A protein and the small-molecule ligand that binds it are described below.
Small molecule (SMILES): CO[C@H](c1ccccc1)c1nc2cc(F)c(F)cc2n1[C@H](C(=O)NC1CCCCC1)C1CCCCC1

Binding-site contacts:
Ligand atom C5 contacts residue TYR130 of chain 1.A at 3.7 Å (hydrophobic).
Ligand atom C21 contacts residue MET89 of chain 1.A at 3.6 Å (hydrophobic).
Ligand atom C3 contacts residue ILE34 of chain 1.A at 3.6 Å (hydrophobic).
Ligand atom C14 contacts residue TYR130 of chain 1.A at 3.8 Å (hydrophobic).
Ligand atom C6 contacts residue SER93 of chain 1.A at 3.6 Å.
Ligand atom F19 contacts residue ILE96 of chain 1.A at 3.7 Å.
Ligand atom C30 contacts residue MET126 of chain 1.A at 3.6 Å (hydrophobic).
Ligand atom C33 contacts residue TRP215 of chain 1.A at 3.4 Å (hydrophobic).
Ligand atom C15 contacts residue ASN44 of chain 1.A at 3.6 Å.
Ligand atom F20 contacts residue THR31 of chain 1.A at 3.8 Å.
Ligand atom C18 contacts residue HIS55 of chain 1.A at 3.6 Å.
Ligand atom C36 contacts residue PHE90 of chain 1.A at 3.6 Å (hydrophobic).
Ligand atom C36 contacts residue SER93 of chain 1.A at 3.3 Å.
Ligand atom C32 contacts residue ILE118 of chain 1.A at 3.6 Å (hydrophobic).
Ligand atom C9 contacts residue TYR130 of chain 1.A at 3.6 Å (hydrophobic).
Ligand atom F20 contacts residue ILE34 of chain 1.A at 3.4 Å.
Ligand atom C5 contacts residue SER93 of chain 1.A at 3.8 Å.
Ligand atom N13 contacts residue LEU48 of chain 1.A at 3.8 Å.
Ligand atom F20 contacts residue ILE30 of chain 1.A at 3.5 Å.
Ligand atom F19 contacts residue LEU109 of chain 1.A at 3.7 Å.
Ligand atom C23 contacts residue SER93 of chain 1.A at 3.5 Å.
Ligand atom C18 contacts residue MET89 of chain 1.A at 3.7 Å (hydrophobic).
Ligand atom C31 contacts residue ILE113 of chain 1.A at 3.7 Å (hydrophobic).
Ligand atom C30 contacts residue ILE113 of chain 1.A at 3.5 Å (hydrophobic).
Ligand atom C6 contacts residue ILE113 of chain 1.A at 3.7 Å (hydrophobic).
Ligand atom C31 contacts residue SER116 of chain 1.A at 3.4 Å.
Ligand atom C1 contacts residue ILE113 of chain 1.A at 3.7 Å (hydrophobic).
Ligand atom O35 contacts residue LEU48 of chain 1.A at 3.8 Å.
Ligand atom C32 contacts residue SER116 of chain 1.A at 3.3 Å.
Ligand atom C17 contacts residue HIS55 of chain 1.A at 3.7 Å.
Ligand atom F19 contacts residue PHE97 of chain 1.A at 3.2 Å.
Ligand atom C24 contacts residue SER116 of chain 1.A at 3.8 Å.
Ligand atom C28 contacts residue LEU48 of chain 1.A at 3.8 Å (hydrophobic).
Ligand atom N7 contacts residue TYR130 of chain 1.A at 2.7 Å (h-bond).
Ligand atom O12 contacts residue MET51 of chain 1.A at 3.8 Å.
Ligand atom C18 contacts residue MET51 of chain 1.A at 3.7 Å (hydrophobic).
Ligand atom N7 contacts residue SER93 of chain 1.A at 3.6 Å.
Ligand atom F20 contacts residue ILE96 of chain 1.A at 3.6 Å.
Ligand atom F19 contacts residue SER93 of chain 1.A at 3.8 Å.
Ligand atom C24 contacts residue ASN44 of chain 1.A at 3.8 Å.

Sequence of chain 1.A:
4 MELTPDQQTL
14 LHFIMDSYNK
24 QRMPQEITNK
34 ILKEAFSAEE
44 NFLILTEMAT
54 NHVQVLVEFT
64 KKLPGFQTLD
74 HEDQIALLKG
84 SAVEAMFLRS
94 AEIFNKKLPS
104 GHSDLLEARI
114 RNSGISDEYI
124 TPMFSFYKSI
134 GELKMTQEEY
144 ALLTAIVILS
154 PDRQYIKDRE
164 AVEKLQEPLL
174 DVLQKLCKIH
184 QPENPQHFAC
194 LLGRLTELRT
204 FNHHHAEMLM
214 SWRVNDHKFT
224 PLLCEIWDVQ